Binding-site contacts:
Ligand atom C5 contacts residue SER79 of chain 10.C at 4.3 Å.
Ligand atom C8 contacts residue ILE155 of chain 10.C at 3.7 Å (hydrophobic).
Ligand atom N2 contacts residue ASN87 of chain 10.C at 2.9 Å (h-bond).
Ligand atom C5 contacts residue ASN87 of chain 10.C at 3.7 Å.
Ligand atom O6 contacts residue SER79 of chain 10.C at 2.5 Å (h-bond).
Ligand atom C7 contacts residue ASN87 of chain 10.C at 3.9 Å.
Ligand atom C2 contacts residue ASN87 of chain 10.C at 2.5 Å.
Ligand atom O5 contacts residue ASN87 of chain 10.C at 2.4 Å (h-bond).
Ligand atom O7 contacts residue ASN87 of chain 10.C at 4.4 Å.
Ligand atom C1 contacts residue ASN87 of chain 10.C at 1.4 Å.
Ligand atom O6 contacts residue LEU91 of chain 10.C at 3.9 Å.
Ligand atom C3 contacts residue ASN87 of chain 10.C at 3.8 Å.
Ligand atom C6 contacts residue SER79 of chain 10.C at 3.6 Å.
Ligand atom C4 contacts residue ASN87 of chain 10.C at 4.2 Å.
Ligand atom O5 contacts residue SER79 of chain 10.C at 3.8 Å.

Sequence of chain 10.C:
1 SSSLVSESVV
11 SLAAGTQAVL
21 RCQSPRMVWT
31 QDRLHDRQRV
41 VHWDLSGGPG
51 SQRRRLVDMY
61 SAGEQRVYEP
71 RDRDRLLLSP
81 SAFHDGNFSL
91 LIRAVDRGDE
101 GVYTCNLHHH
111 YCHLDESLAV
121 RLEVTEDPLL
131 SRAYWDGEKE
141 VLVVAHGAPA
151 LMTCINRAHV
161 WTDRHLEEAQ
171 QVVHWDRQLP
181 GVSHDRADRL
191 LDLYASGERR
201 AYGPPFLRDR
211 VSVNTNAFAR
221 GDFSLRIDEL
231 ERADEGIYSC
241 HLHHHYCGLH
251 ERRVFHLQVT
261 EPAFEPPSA

This small molecule binds to this protein.
Small molecule (SMILES): CC(=O)N[C@@H]1[C@@H](O)[C@H](O)[C@@H](CO)O[C@H]1O